Sequence of chain 1.A:
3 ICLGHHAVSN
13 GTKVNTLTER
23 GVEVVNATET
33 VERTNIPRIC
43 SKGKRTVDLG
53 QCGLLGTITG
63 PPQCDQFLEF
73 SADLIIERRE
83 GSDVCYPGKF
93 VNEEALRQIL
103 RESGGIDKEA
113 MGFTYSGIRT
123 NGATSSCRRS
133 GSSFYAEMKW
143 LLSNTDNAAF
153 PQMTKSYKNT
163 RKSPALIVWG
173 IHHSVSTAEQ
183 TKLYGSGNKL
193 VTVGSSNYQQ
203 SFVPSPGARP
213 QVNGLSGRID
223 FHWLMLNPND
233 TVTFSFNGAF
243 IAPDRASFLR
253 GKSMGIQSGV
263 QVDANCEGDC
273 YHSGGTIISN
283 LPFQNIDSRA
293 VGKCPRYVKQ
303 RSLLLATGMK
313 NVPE

This small molecule binds to this protein.
Small molecule (SMILES): CC(=O)N[C@@H]1[C@@H](O)[C@H](O)[C@@H](CO)O[C@H]1O

Binding-site contacts:
Ligand atom C3 contacts residue ASN28 of chain 1.A at 3.8 Å.
Ligand atom N2 contacts residue ASN28 of chain 1.A at 2.9 Å (h-bond).
Ligand atom O5 contacts residue ALA29 of chain 1.A at 4.5 Å.
Ligand atom C7 contacts residue ASN28 of chain 1.A at 3.4 Å.
Ligand atom O5 contacts residue THR309 of chain 1.A at 3.8 Å.
Ligand atom C1 contacts residue ASN28 of chain 1.A at 1.4 Å.
Ligand atom O7 contacts residue ASN28 of chain 1.A at 3.6 Å.
Ligand atom C6 contacts residue THR30 of chain 1.A at 3.6 Å.
Ligand atom C2 contacts residue ASN28 of chain 1.A at 2.4 Å.
Ligand atom O5 contacts residue ASN28 of chain 1.A at 2.4 Å (h-bond).
Ligand atom C4 contacts residue ASN28 of chain 1.A at 4.2 Å.
Ligand atom C1 contacts residue THR309 of chain 1.A at 4.2 Å.
Ligand atom O6 contacts residue THR30 of chain 1.A at 3.6 Å (h-bond).
Ligand atom C5 contacts residue ASN28 of chain 1.A at 3.7 Å.